A small-molecule ligand and the protein it binds are described below.
Small molecule (SMILES): COc1ccc(OCc2ccc(COc3c(Cl)cccc3Cl)cc2)c(Cl)c1

Sequence of chain 47.E:
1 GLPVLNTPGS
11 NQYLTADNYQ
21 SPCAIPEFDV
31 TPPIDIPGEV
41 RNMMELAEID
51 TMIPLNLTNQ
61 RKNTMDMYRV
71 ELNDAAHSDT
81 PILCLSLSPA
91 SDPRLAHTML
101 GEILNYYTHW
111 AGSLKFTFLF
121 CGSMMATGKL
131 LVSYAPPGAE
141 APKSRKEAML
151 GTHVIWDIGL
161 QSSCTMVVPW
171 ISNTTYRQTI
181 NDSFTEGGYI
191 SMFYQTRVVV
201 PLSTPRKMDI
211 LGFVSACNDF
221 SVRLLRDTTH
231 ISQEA

Sequence of chain 48.B:
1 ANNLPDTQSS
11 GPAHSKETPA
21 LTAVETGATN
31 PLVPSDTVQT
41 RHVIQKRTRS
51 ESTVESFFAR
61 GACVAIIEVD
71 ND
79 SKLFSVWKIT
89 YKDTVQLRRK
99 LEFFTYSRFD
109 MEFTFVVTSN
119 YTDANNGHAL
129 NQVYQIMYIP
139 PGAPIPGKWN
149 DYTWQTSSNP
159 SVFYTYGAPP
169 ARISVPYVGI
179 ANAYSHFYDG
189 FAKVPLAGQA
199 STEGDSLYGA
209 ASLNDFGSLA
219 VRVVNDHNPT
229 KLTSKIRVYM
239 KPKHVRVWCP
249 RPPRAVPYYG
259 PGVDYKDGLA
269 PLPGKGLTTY

Binding-site contacts:
Ligand atom C14 contacts residue TYR136 of chain 48.B at 3.5 Å (hydrophobic).
Ligand atom O1 contacts residue PHE214 of chain 48.B at 3.8 Å.
Ligand atom O1 contacts residue ILE87 of chain 48.B at 3.7 Å.
Ligand atom O1 contacts residue MET109 of chain 48.B at 3.7 Å.
Ligand atom C19 contacts residue LEU217 of chain 48.B at 3.8 Å (hydrophobic).
Ligand atom C16 contacts residue ALA24 of chain 47.E at 3.8 Å (hydrophobic).
Ligand atom CL3 contacts residue PHE111 of chain 48.B at 3.8 Å.
Ligand atom C2 contacts residue PHE214 of chain 48.B at 3.6 Å (hydrophobic).
Ligand atom C12 contacts residue ILE87 of chain 48.B at 3.8 Å (hydrophobic).
Ligand atom C9 contacts residue VAL176 of chain 48.B at 3.6 Å (hydrophobic).
Ligand atom C8 contacts residue MET109 of chain 48.B at 3.4 Å (hydrophobic).
Ligand atom C13 contacts residue MET109 of chain 48.B at 3.4 Å (hydrophobic).
Ligand atom C3 contacts residue MET109 of chain 48.B at 3.7 Å (hydrophobic).
Ligand atom C13 contacts residue PHE111 of chain 48.B at 3.7 Å (hydrophobic).
Ligand atom C4 contacts residue MET109 of chain 48.B at 3.8 Å (hydrophobic).
Ligand atom CL2 contacts residue ALA24 of chain 47.E at 3.5 Å.
Ligand atom C21 contacts residue TYR182 of chain 48.B at 3.8 Å (hydrophobic).
Ligand atom C7 contacts residue MET109 of chain 48.B at 3.3 Å (hydrophobic).
Ligand atom CL2 contacts residue TYR136 of chain 48.B at 3.6 Å.
Ligand atom C11 contacts residue ILE87 of chain 48.B at 3.8 Å (hydrophobic).
Ligand atom C17 contacts residue ALA24 of chain 47.E at 3.7 Å (hydrophobic).
Ligand atom C7 contacts residue PHE214 of chain 48.B at 3.5 Å (hydrophobic).
Ligand atom O3 contacts residue TYR89 of chain 48.B at 3.6 Å.
Ligand atom C9 contacts residue PHE214 of chain 48.B at 3.7 Å (hydrophobic).
Ligand atom C20 contacts residue LEU217 of chain 48.B at 3.8 Å (hydrophobic).
Ligand atom C21 contacts residue HIS184 of chain 48.B at 3.6 Å.
Ligand atom C16 contacts residue TYR136 of chain 48.B at 3.8 Å (hydrophobic).
Ligand atom CL2 contacts residue ILE25 of chain 47.E at 3.4 Å.
Ligand atom C20 contacts residue ILE171 of chain 48.B at 3.8 Å (hydrophobic).
Ligand atom O3 contacts residue PHE107 of chain 48.B at 3.6 Å.
Ligand atom C12 contacts residue PHE111 of chain 48.B at 3.8 Å (hydrophobic).
Ligand atom O2 contacts residue VAL173 of chain 48.B at 3.4 Å.
Ligand atom C5 contacts residue TYR89 of chain 48.B at 3.5 Å (hydrophobic).
Ligand atom C10 contacts residue TYR136 of chain 48.B at 3.5 Å (hydrophobic).
Ligand atom C17 contacts residue TYR136 of chain 48.B at 3.7 Å (hydrophobic).
Ligand atom C21 contacts residue SER105 of chain 48.B at 3.8 Å.
Ligand atom C6 contacts residue TYR89 of chain 48.B at 3.7 Å (hydrophobic).
Ligand atom C13 contacts residue ILE87 of chain 48.B at 3.7 Å (hydrophobic).
Ligand atom C1 contacts residue TYR182 of chain 48.B at 3.8 Å (hydrophobic).
Ligand atom CL3 contacts residue LEU217 of chain 48.B at 3.8 Å.